Sequence of chain 27.A:
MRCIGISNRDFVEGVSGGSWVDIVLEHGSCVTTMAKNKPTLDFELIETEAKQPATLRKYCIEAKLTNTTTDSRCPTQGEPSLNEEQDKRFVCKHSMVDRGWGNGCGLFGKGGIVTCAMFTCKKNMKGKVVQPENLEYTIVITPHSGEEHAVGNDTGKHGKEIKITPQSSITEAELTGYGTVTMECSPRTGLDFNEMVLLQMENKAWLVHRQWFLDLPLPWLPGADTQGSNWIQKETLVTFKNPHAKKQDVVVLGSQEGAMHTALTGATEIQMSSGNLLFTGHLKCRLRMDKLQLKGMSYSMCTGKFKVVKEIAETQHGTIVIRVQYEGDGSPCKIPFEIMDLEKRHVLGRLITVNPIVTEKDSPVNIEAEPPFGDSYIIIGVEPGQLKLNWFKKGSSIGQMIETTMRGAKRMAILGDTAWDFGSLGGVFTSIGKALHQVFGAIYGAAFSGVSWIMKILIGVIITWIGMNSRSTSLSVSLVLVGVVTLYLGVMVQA

Binding-site contacts:
Ligand atom C2 contacts residue ASN67 of chain 27.A at 2.5 Å.
Ligand atom C1 contacts residue ASN67 of chain 27.A at 1.4 Å.
Ligand atom N2 contacts residue ASN67 of chain 27.A at 2.9 Å (h-bond).
Ligand atom C7 contacts residue ASN67 of chain 27.A at 3.9 Å.
Ligand atom C8 contacts residue MET118 of chain 27.A at 4.3 Å (hydrophobic).
Ligand atom O5 contacts residue ASN67 of chain 27.A at 2.4 Å (h-bond).
Ligand atom C8 contacts residue ASN67 of chain 27.A at 4.3 Å.
Ligand atom C5 contacts residue ASN67 of chain 27.A at 3.7 Å.
Ligand atom C3 contacts residue ASN67 of chain 27.A at 3.8 Å.
Ligand atom C4 contacts residue ASN67 of chain 27.A at 4.2 Å.
Ligand atom O7 contacts residue ASN67 of chain 27.A at 4.3 Å.
Ligand atom C8 contacts residue PHE90 of chain 27.A at 3.7 Å (hydrophobic).

This protein binds this small molecule.
Small molecule (SMILES): CC(=O)N[C@@H]1[C@@H](O)[C@H](O)[C@@H](CO)O[C@H]1O